Sequence of chain 1.B:
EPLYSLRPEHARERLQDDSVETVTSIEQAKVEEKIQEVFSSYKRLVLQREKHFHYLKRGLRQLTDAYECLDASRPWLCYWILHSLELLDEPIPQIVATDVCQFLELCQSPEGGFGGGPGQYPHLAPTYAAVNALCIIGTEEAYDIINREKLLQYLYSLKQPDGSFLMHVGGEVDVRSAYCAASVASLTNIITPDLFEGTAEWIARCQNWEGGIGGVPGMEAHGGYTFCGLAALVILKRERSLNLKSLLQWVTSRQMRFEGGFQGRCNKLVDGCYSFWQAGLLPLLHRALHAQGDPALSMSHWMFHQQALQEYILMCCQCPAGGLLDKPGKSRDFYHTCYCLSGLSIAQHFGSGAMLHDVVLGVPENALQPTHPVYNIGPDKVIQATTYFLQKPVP

Sequence of chain 1.A:
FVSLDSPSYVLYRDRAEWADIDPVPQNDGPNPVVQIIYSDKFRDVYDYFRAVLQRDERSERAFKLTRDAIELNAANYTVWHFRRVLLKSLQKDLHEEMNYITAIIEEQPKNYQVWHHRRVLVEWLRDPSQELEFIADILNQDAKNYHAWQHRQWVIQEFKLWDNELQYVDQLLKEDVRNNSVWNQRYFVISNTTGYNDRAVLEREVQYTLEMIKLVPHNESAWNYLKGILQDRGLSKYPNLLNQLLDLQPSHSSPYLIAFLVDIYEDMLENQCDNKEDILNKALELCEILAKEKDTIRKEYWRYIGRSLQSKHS

Binding-site contacts:
Ligand atom N3 contacts residue TYR361 of chain 1.B at 3.6 Å.
Ligand atom O1 contacts residue TYR361 of chain 1.B at 3.6 Å.
Ligand atom C17 contacts residue TRP106 of chain 1.B at 3.8 Å (hydrophobic).
Ligand atom C11 contacts residue TYR361 of chain 1.B at 3.6 Å (hydrophobic).
Ligand atom C7 contacts residue LEU96 of chain 1.B at 3.4 Å (hydrophobic).
Ligand atom N3 contacts residue TRP106 of chain 1.B at 3.8 Å.
Ligand atom C15 contacts residue LEU96 of chain 1.B at 3.7 Å (hydrophobic).
Ligand atom N5 contacts residue ZN1 of chain 1.C at 2.3 Å.
Ligand atom C2 contacts residue FPP1 of chain 1.D at 3.3 Å.
Ligand atom C30 contacts residue ASP297 of chain 1.B at 3.7 Å.
Ligand atom C5 contacts residue ASP359 of chain 1.B at 3.8 Å.
Ligand atom N4 contacts residue FPP1 of chain 1.D at 3.5 Å (h-bond).
Ligand atom C30 contacts residue TYR300 of chain 1.B at 3.1 Å (hydrophobic).
Ligand atom C7 contacts residue ASP359 of chain 1.B at 3.7 Å.
Ligand atom N5 contacts residue ASP297 of chain 1.B at 3.0 Å (salt-bridge).
Ligand atom C15 contacts residue TYR361 of chain 1.B at 3.8 Å (hydrophobic).
Ligand atom C21 contacts residue FPP1 of chain 1.D at 3.4 Å.
Ligand atom C7 contacts residue TYR361 of chain 1.B at 3.9 Å (hydrophobic).
Ligand atom C23 contacts residue ASP359 of chain 1.B at 3.5 Å.
Ligand atom C20 contacts residue SER99 of chain 1.B at 3.5 Å.
Ligand atom N3 contacts residue TYR93 of chain 1.B at 3.4 Å.
Ligand atom C10 contacts residue TYR361 of chain 1.B at 3.8 Å (hydrophobic).
Ligand atom C9 contacts residue TYR361 of chain 1.B at 3.5 Å (hydrophobic).
Ligand atom C8 contacts residue FPP1 of chain 1.D at 3.7 Å.
Ligand atom N3 contacts residue ASP359 of chain 1.B at 3.9 Å.
Ligand atom C12 contacts residue TYR361 of chain 1.B at 3.3 Å (hydrophobic).
Ligand atom C12 contacts residue TRP106 of chain 1.B at 3.9 Å (hydrophobic).
Ligand atom N5 contacts residue CYS299 of chain 1.B at 3.8 Å.
Ligand atom C29 contacts residue ZN1 of chain 1.C at 3.3 Å.
Ligand atom C19 contacts residue TYR361 of chain 1.B at 3.9 Å (hydrophobic).
Ligand atom C9 contacts residue FPP1 of chain 1.D at 3.7 Å.
Ligand atom N3 contacts residue PHE360 of chain 1.B at 3.5 Å (h-bond).
Ligand atom C13 contacts residue TRP102 of chain 1.B at 3.4 Å (hydrophobic).
Ligand atom C27 contacts residue TRP102 of chain 1.B at 3.3 Å (hydrophobic).
Ligand atom N3 contacts residue LEU96 of chain 1.B at 3.5 Å.
Ligand atom C27 contacts residue TRP106 of chain 1.B at 3.9 Å (hydrophobic).
Ligand atom C30 contacts residue ZN1 of chain 1.C at 3.2 Å.
Ligand atom C15 contacts residue ASP359 of chain 1.B at 3.7 Å.
Ligand atom C1 contacts residue FPP1 of chain 1.D at 3.8 Å.
Ligand atom C21 contacts residue TYR300 of chain 1.B at 3.6 Å (hydrophobic).

The protein below binds the small molecule below.
Small molecule (SMILES): C[C@@]1(c2cccc3ccccc23)C(=O)N(CCCn2ccnc2)C(=O)N1Cc1cccc(C#N)c1